Sequence of chain 1.K:
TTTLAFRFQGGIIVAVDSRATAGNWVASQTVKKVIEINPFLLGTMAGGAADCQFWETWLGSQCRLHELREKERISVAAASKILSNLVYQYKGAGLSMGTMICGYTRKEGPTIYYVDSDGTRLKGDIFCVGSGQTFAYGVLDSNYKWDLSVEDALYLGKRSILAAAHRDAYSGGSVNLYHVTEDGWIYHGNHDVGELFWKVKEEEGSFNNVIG

Binding-site contacts:
Ligand atom N1 contacts residue ASP126 of chain 1.L at 3.2 Å (salt-bridge).
Ligand atom N28 contacts residue GLY47 of chain 1.K at 2.8 Å (h-bond).
Ligand atom C7 contacts residue GLU132 of chain 1.L at 3.6 Å.
Ligand atom N28 contacts residue THR1 of chain 1.K at 3.6 Å.
Ligand atom C30 contacts residue GLY47 of chain 1.K at 3.6 Å.
Ligand atom C44 contacts residue VAL31 of chain 1.K at 3.5 Å (hydrophobic).
Ligand atom O32 contacts residue MES1 of chain 1.FA at 2.9 Å (h-bond).
Ligand atom C13 contacts residue THR21 of chain 1.K at 3.7 Å.
Ligand atom O32 contacts residue GLY47 of chain 1.K at 3.1 Å (h-bond).
Ligand atom C16 contacts residue THR21 of chain 1.K at 3.7 Å.
Ligand atom C16 contacts residue GLY47 of chain 1.K at 3.4 Å.
Ligand atom C4 contacts residue ASP126 of chain 1.L at 3.5 Å.
Ligand atom C38 contacts residue THR1 of chain 1.K at 2.6 Å.
Ligand atom C29 contacts residue THR1 of chain 1.K at 2.4 Å.
Ligand atom O3 contacts residue ALA20 of chain 1.K at 3.6 Å.
Ligand atom C39 contacts residue THR1 of chain 1.K at 2.6 Å.
Ligand atom N15 contacts residue THR21 of chain 1.K at 2.8 Å (h-bond).
Ligand atom O40 contacts residue THR1 of chain 1.K at 2.5 Å (h-bond).
Ligand atom O8 contacts residue GLU132 of chain 1.L at 3.2 Å (salt-bridge).
Ligand atom C45 contacts residue VAL31 of chain 1.K at 3.4 Å (hydrophobic).
Ligand atom C37 contacts residue TYR170 of chain 1.K at 3.6 Å (hydrophobic).
Ligand atom C37 contacts residue THR1 of chain 1.K at 1.5 Å.
Ligand atom O27 contacts residue THR21 of chain 1.K at 3.0 Å (h-bond).
Ligand atom C38 contacts residue TYR170 of chain 1.K at 3.2 Å (hydrophobic).
Ligand atom C38 contacts residue ARG19 of chain 1.K at 3.2 Å.
Ligand atom C45 contacts residue ALA49 of chain 1.K at 3.7 Å (hydrophobic).
Ligand atom C29 contacts residue GLY47 of chain 1.K at 3.7 Å.
Ligand atom C30 contacts residue THR1 of chain 1.K at 2.6 Å.
Ligand atom C11 contacts residue THR21 of chain 1.K at 3.6 Å.
Ligand atom C39 contacts residue MES1 of chain 1.FA at 3.5 Å.
Ligand atom C26 contacts residue GLY47 of chain 1.K at 3.5 Å.
Ligand atom C9 contacts residue SER124 of chain 1.L at 3.7 Å.
Ligand atom O27 contacts residue ALA20 of chain 1.K at 3.3 Å.
Ligand atom O32 contacts residue THR1 of chain 1.K at 2.3 Å (h-bond).
Ligand atom O40 contacts residue SER131 of chain 1.K at 3.3 Å (h-bond).
Ligand atom O3 contacts residue ALA27 of chain 1.K at 3.7 Å.
Ligand atom C9 contacts residue ARG137 of chain 1.L at 3.6 Å.
Ligand atom C31 contacts residue THR1 of chain 1.K at 1.4 Å.
Ligand atom O40 contacts residue MES1 of chain 1.FA at 2.8 Å (h-bond).
Ligand atom O14 contacts residue ALA49 of chain 1.K at 2.9 Å (h-bond).

Sequence of chain 1.L:
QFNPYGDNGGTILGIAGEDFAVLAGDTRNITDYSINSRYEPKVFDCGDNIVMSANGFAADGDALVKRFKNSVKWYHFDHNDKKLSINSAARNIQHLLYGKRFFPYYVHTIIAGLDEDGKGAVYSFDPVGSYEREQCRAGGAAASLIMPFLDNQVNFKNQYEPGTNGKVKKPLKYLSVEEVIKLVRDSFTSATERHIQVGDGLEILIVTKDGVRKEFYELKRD

The protein below binds the small molecule below.
Small molecule (SMILES): COc1ccc(C[C@H](NC(=O)[C@@H](C)NC(=O)CN2CCOCC2)C(=O)N[C@@H](CC2CCCCC2)C(=O)[C@H](C)CO)cc1